Sequence of chain 1.A:
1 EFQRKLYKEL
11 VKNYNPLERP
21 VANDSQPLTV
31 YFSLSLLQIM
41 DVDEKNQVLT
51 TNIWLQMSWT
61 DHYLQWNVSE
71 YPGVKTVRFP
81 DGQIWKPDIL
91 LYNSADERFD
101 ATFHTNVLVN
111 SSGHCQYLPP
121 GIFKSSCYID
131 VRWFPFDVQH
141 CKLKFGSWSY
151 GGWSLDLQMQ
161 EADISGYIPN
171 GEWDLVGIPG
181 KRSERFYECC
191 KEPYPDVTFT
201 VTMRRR

Binding-site contacts:
Ligand atom C5 contacts residue SER25 of chain 1.A at 4.0 Å.
Ligand atom C1 contacts residue SER25 of chain 1.A at 4.0 Å.
Ligand atom N2 contacts residue ASN23 of chain 1.A at 2.9 Å (h-bond).
Ligand atom O7 contacts residue ASN23 of chain 1.A at 4.5 Å.
Ligand atom C1 contacts residue ASN23 of chain 1.A at 1.4 Å.
Ligand atom C5 contacts residue ASN23 of chain 1.A at 3.6 Å.
Ligand atom C3 contacts residue ASN23 of chain 1.A at 3.8 Å.
Ligand atom O5 contacts residue ASN23 of chain 1.A at 2.3 Å (h-bond).
Ligand atom C7 contacts residue ASN23 of chain 1.A at 3.6 Å.
Ligand atom C2 contacts residue ASN23 of chain 1.A at 2.5 Å.
Ligand atom C4 contacts residue ASN23 of chain 1.A at 4.2 Å.
Ligand atom C6 contacts residue SER25 of chain 1.A at 3.8 Å.
Ligand atom C8 contacts residue ASN23 of chain 1.A at 3.6 Å.
Ligand atom O5 contacts residue SER25 of chain 1.A at 3.2 Å (h-bond).

The protein below binds the small molecule below.
Small molecule (SMILES): CC(=O)N[C@@H]1[C@@H](O)[C@H](O)[C@@H](CO)O[C@H]1O